This protein binds this small molecule.
Small molecule (SMILES): CC[C@H]1COC(c2ccc(OCCCCCCCc3cc(C)no3)cc2)=N1

Sequence of chain 5.A:
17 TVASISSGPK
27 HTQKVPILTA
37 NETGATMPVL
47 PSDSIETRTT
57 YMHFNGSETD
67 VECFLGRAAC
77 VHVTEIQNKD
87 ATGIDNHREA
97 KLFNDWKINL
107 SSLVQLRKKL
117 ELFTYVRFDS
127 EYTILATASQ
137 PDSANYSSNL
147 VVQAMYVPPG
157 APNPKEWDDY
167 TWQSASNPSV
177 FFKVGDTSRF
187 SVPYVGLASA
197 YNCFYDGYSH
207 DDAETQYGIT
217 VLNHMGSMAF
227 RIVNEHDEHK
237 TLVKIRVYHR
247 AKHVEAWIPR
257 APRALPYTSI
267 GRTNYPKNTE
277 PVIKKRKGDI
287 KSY

Sequence of chain 5.C:
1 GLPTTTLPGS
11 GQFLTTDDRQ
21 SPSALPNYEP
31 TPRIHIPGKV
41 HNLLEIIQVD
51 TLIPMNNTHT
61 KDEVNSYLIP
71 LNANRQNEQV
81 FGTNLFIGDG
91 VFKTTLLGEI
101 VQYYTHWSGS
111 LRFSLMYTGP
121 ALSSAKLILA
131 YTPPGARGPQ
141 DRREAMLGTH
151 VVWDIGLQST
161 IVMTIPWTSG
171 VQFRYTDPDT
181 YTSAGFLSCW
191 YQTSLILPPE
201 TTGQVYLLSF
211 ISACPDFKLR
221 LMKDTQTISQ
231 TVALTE

Binding-site contacts:
Ligand atom C3 contacts residue PRO174 of chain 5.A at 3.8 Å (hydrophobic).
Ligand atom C4A contacts residue ASN198 of chain 5.A at 4.0 Å.
Ligand atom C4 contacts residue MET224 of chain 5.A at 4.0 Å (hydrophobic).
Ligand atom O1 contacts residue VAL188 of chain 5.A at 3.8 Å.
Ligand atom C1C contacts residue MET224 of chain 5.A at 3.4 Å (hydrophobic).
Ligand atom C5A contacts residue CYS199 of chain 5.A at 3.9 Å (hydrophobic).
Ligand atom C3 contacts residue PHE186 of chain 5.A at 3.8 Å (hydrophobic).
Ligand atom C6B contacts residue TYR197 of chain 5.A at 3.5 Å (hydrophobic).
Ligand atom C31 contacts residue ALA150 of chain 5.A at 3.8 Å (hydrophobic).
Ligand atom N3A contacts residue ASN219 of chain 5.A at 3.8 Å.
Ligand atom C1B contacts residue MET221 of chain 5.A at 3.7 Å (hydrophobic).
Ligand atom C31 contacts residue VAL176 of chain 5.A at 3.3 Å (hydrophobic).
Ligand atom C4C contacts residue VAL188 of chain 5.A at 3.9 Å (hydrophobic).
Ligand atom C7C contacts residue TYR128 of chain 5.A at 3.7 Å (hydrophobic).
Ligand atom C5C contacts residue ILE104 of chain 5.A at 4.0 Å (hydrophobic).
Ligand atom N2 contacts residue PRO174 of chain 5.A at 3.9 Å.
Ligand atom N2 contacts residue ALA24 of chain 5.C at 3.3 Å.
Ligand atom C4A contacts residue ASN219 of chain 5.A at 3.9 Å.
Ligand atom C6C contacts residue VAL191 of chain 5.A at 3.5 Å (hydrophobic).
Ligand atom C2B contacts residue MET221 of chain 5.A at 3.6 Å (hydrophobic).
Ligand atom O1B contacts residue MET221 of chain 5.A at 3.7 Å.
Ligand atom C2C contacts residue TYR152 of chain 5.A at 4.0 Å (hydrophobic).
Ligand atom C5 contacts residue MET224 of chain 5.A at 4.0 Å (hydrophobic).
Ligand atom C2C contacts residue VAL188 of chain 5.A at 3.4 Å (hydrophobic).
Ligand atom C3C contacts residue VAL188 of chain 5.A at 3.2 Å (hydrophobic).
Ligand atom O1 contacts residue TYR152 of chain 5.A at 4.0 Å.
Ligand atom C31 contacts residue SER175 of chain 5.A at 3.6 Å.
Ligand atom O1 contacts residue PHE186 of chain 5.A at 3.7 Å.
Ligand atom C4 contacts residue TYR152 of chain 5.A at 3.9 Å (hydrophobic).
Ligand atom C5C contacts residue TYR128 of chain 5.A at 3.6 Å (hydrophobic).
Ligand atom C5 contacts residue PHE186 of chain 5.A at 3.7 Å (hydrophobic).
Ligand atom N2 contacts residue PHE186 of chain 5.A at 3.9 Å.
Ligand atom CM2 contacts residue LEU116 of chain 5.A at 3.6 Å (hydrophobic).
Ligand atom C5B contacts residue LEU106 of chain 5.A at 4.0 Å (hydrophobic).
Ligand atom C4 contacts residue PHE186 of chain 5.A at 3.5 Å (hydrophobic).
Ligand atom C4A contacts residue ILE215 of chain 5.A at 3.9 Å (hydrophobic).
Ligand atom C5B contacts residue TYR197 of chain 5.A at 3.7 Å (hydrophobic).
Ligand atom C5 contacts residue TYR152 of chain 5.A at 3.8 Å (hydrophobic).
Ligand atom C31 contacts residue PRO174 of chain 5.A at 3.4 Å (hydrophobic).
Ligand atom O1 contacts residue ALA24 of chain 5.C at 3.6 Å.